Binding-site contacts:
Ligand atom CAD contacts residue ARG160 of chain 1.B at 3.4 Å.
Ligand atom NAC contacts residue ALA146 of chain 1.B at 4.2 Å.
Ligand atom OAE contacts residue HIS159 of chain 1.B at 4.2 Å.
Ligand atom OAE contacts residue TRP148 of chain 1.B at 3.5 Å.
Ligand atom NAC contacts residue ARG147 of chain 1.B at 4.1 Å.
Ligand atom CAD contacts residue ALA146 of chain 1.B at 3.9 Å (hydrophobic).
Ligand atom CAD contacts residue TRP148 of chain 1.B at 3.9 Å (hydrophobic).
Ligand atom NAC contacts residue TRP148 of chain 1.B at 3.9 Å.
Ligand atom CAD contacts residue HIS159 of chain 1.B at 3.7 Å.
Ligand atom CAA contacts residue ARG147 of chain 1.B at 3.6 Å.
Ligand atom CAA contacts residue ALA146 of chain 1.B at 3.2 Å (hydrophobic).
Ligand atom CAA contacts residue TRP148 of chain 1.B at 3.5 Å (hydrophobic).
Ligand atom CAD contacts residue ARG147 of chain 1.B at 3.6 Å.
Ligand atom OAE contacts residue ARG147 of chain 1.B at 4.2 Å.

This protein binds this small molecule.
Small molecule (SMILES): C[N+](C)(C)[O-]

Sequence of chain 1.B:
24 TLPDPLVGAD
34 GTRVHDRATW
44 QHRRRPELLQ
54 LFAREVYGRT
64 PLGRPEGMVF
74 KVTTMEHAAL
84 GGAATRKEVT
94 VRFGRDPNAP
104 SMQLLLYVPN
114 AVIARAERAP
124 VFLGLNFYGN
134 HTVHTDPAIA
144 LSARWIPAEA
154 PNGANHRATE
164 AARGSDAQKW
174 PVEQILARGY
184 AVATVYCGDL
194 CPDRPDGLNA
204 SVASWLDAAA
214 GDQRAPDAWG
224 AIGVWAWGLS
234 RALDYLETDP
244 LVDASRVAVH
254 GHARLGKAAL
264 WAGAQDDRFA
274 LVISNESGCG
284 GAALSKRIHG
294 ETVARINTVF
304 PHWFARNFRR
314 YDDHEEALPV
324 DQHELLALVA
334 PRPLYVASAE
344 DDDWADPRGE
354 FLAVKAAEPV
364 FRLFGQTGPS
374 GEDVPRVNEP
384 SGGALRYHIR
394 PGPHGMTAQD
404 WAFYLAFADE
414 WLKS